The small molecule below binds the protein below.
Small molecule (SMILES): N[C@@H](CCCC[NH3+])C(=O)O

Binding-site contacts:
Ligand atom OXT contacts residue SER125 of chain 1.F at 2.8 Å (h-bond).
Ligand atom CD contacts residue TRP53 of chain 1.F at 3.7 Å (hydrophobic).
Ligand atom C contacts residue THR73 of chain 1.F at 3.9 Å.
Ligand atom OXT contacts residue ARG78 of chain 1.F at 2.7 Å (salt-bridge).
Ligand atom CE contacts residue GLU12 of chain 1.F at 3.5 Å.
Ligand atom O contacts residue THR73 of chain 1.F at 2.8 Å (h-bond).
Ligand atom O contacts residue TRP53 of chain 1.F at 3.4 Å.
Ligand atom OXT contacts residue VAL124 of chain 1.F at 3.5 Å.
Ligand atom N contacts residue ASP163 of chain 1.F at 2.8 Å (salt-bridge).
Ligand atom CB contacts residue ASP163 of chain 1.F at 3.9 Å.
Ligand atom CE contacts residue TRP53 of chain 1.F at 3.8 Å (hydrophobic).
Ligand atom O contacts residue MSE72 of chain 1.F at 3.4 Å.
Ligand atom NZ contacts residue GLU12 of chain 1.F at 2.3 Å (salt-bridge).
Ligand atom N contacts residue THR73 of chain 1.F at 3.5 Å (h-bond).
Ligand atom C contacts residue TRP53 of chain 1.F at 3.4 Å (hydrophobic).
Ligand atom CB contacts residue GLY71 of chain 1.F at 3.5 Å.
Ligand atom C contacts residue ARG78 of chain 1.F at 3.4 Å.
Ligand atom CE contacts residue LYS121 of chain 1.F at 3.2 Å.
Ligand atom C contacts residue SER125 of chain 1.F at 2.8 Å.
Ligand atom OXT contacts residue TRP53 of chain 1.F at 3.1 Å.
Ligand atom CA contacts residue GLY71 of chain 1.F at 3.6 Å.
Ligand atom N contacts residue LEU191 of chain 1.F at 3.9 Å.
Ligand atom CD contacts residue TYR15 of chain 1.F at 3.6 Å (hydrophobic).
Ligand atom O contacts residue ARG78 of chain 1.F at 2.8 Å (salt-bridge).
Ligand atom CG contacts residue VAL124 of chain 1.F at 3.7 Å (hydrophobic).
Ligand atom NZ contacts residue GLU145 of chain 1.F at 3.2 Å (salt-bridge).
Ligand atom CA contacts residue SER125 of chain 1.F at 3.3 Å.
Ligand atom CA contacts residue ASP163 of chain 1.F at 3.5 Å.
Ligand atom N contacts residue GLY71 of chain 1.F at 2.9 Å (h-bond).
Ligand atom CG contacts residue PHE162 of chain 1.F at 3.9 Å (hydrophobic).
Ligand atom CG contacts residue TRP53 of chain 1.F at 4.0 Å (hydrophobic).
Ligand atom CE contacts residue GLU145 of chain 1.F at 3.4 Å.
Ligand atom CB contacts residue TRP53 of chain 1.F at 3.9 Å (hydrophobic).
Ligand atom O contacts residue GLY71 of chain 1.F at 3.7 Å.
Ligand atom CE contacts residue VAL124 of chain 1.F at 3.9 Å (hydrophobic).
Ligand atom NZ contacts residue LYS121 of chain 1.F at 2.8 Å (salt-bridge).
Ligand atom CB contacts residue TYR15 of chain 1.F at 3.5 Å (hydrophobic).
Ligand atom NZ contacts residue TRP53 of chain 1.F at 3.7 Å.
Ligand atom N contacts residue SER125 of chain 1.F at 3.6 Å.
Ligand atom O contacts residue SER125 of chain 1.F at 3.1 Å (h-bond).

Sequence of chain 1.F:
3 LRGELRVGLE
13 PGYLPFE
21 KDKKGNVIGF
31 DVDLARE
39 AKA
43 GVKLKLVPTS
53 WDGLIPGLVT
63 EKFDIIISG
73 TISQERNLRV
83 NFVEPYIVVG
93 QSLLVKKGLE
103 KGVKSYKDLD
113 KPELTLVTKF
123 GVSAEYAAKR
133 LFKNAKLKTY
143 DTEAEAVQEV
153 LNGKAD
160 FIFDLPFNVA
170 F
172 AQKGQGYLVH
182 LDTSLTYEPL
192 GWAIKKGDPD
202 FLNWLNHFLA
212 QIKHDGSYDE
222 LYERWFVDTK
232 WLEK